Sequence of chain 4.OA:
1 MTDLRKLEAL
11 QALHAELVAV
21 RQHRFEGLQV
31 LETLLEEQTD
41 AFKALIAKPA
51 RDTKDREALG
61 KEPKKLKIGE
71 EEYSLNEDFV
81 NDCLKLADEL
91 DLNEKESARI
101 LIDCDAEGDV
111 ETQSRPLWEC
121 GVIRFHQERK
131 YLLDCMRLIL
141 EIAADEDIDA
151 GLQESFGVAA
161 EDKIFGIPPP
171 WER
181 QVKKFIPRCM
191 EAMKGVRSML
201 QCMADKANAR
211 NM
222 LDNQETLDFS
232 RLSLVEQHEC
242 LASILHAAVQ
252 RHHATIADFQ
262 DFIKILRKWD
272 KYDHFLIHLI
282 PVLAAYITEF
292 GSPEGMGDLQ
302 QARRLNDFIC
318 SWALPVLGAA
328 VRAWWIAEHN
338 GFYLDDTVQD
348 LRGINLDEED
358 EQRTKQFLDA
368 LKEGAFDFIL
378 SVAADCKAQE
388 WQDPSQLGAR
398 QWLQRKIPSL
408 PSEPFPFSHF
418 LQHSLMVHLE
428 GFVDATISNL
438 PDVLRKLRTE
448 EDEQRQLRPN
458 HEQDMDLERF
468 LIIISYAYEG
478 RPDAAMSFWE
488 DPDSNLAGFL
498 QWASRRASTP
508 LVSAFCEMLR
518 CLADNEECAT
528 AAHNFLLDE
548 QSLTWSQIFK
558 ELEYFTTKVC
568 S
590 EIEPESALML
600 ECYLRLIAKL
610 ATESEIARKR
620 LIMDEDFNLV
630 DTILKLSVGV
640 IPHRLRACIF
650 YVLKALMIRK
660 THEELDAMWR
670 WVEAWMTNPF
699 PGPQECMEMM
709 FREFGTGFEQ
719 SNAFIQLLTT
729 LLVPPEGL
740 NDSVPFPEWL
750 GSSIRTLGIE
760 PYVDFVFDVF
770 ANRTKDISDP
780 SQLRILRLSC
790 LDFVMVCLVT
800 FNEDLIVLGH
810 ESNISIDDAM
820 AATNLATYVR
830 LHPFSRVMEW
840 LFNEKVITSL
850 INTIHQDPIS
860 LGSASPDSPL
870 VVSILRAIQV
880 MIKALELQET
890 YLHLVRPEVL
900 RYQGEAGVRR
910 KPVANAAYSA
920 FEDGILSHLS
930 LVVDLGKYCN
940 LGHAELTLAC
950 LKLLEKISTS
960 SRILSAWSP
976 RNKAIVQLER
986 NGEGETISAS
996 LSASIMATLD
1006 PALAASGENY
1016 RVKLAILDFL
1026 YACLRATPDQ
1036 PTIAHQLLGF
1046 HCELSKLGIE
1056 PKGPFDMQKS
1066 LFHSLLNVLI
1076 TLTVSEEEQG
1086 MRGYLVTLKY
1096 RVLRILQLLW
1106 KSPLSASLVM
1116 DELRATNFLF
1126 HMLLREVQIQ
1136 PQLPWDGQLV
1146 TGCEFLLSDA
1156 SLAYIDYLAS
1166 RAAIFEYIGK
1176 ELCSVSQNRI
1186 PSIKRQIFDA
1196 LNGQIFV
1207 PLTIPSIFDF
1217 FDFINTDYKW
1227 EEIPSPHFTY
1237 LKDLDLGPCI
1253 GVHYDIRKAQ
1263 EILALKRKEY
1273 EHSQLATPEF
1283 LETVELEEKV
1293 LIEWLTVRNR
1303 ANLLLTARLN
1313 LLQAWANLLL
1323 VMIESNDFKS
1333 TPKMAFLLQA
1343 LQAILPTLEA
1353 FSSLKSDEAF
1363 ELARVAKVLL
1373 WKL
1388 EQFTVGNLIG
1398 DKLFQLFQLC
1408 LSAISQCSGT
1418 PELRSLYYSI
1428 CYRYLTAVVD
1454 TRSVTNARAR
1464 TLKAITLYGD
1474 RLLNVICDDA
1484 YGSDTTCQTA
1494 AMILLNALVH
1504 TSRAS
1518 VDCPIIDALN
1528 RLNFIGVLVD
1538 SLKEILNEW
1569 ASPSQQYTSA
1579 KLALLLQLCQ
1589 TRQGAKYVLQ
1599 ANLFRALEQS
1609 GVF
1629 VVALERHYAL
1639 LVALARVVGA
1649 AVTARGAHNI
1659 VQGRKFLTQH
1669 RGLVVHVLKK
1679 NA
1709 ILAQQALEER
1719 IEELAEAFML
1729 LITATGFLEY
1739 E

Binding-site contacts:
Ligand atom CD2 contacts residue ARG442 of chain 4.OA at 3.5 Å.
Ligand atom CE2 contacts residue PRO438 of chain 4.OA at 3.7 Å (hydrophobic).
Ligand atom CG contacts residue GLY495 of chain 4.OA at 4.4 Å.
Ligand atom O contacts residue ASN492 of chain 4.OA at 4.2 Å.
Ligand atom CE1 contacts residue PHE496 of chain 4.OA at 3.6 Å (hydrophobic).
Ligand atom CG contacts residue ASN492 of chain 4.OA at 4.3 Å.
Ligand atom C contacts residue ASN492 of chain 4.OA at 4.0 Å.
Ligand atom CE2 contacts residue ARG442 of chain 4.OA at 3.6 Å.
Ligand atom CB contacts residue PHE496 of chain 4.OA at 3.9 Å (hydrophobic).
Ligand atom CB contacts residue GLY495 of chain 4.OA at 3.9 Å.
Ligand atom CD1 contacts residue PHE496 of chain 4.OA at 3.7 Å (hydrophobic).
Ligand atom CD2 contacts residue PRO438 of chain 4.OA at 4.4 Å (hydrophobic).
Ligand atom C contacts residue ARG442 of chain 4.OA at 4.4 Å.
Ligand atom CD1 contacts residue PRO438 of chain 4.OA at 4.4 Å (hydrophobic).
Ligand atom N contacts residue SER491 of chain 4.OA at 4.1 Å.
Ligand atom CE1 contacts residue ILE434 of chain 4.OA at 3.9 Å (hydrophobic).
Ligand atom CA contacts residue ASN492 of chain 4.OA at 3.3 Å.
Ligand atom CZ contacts residue PRO438 of chain 4.OA at 3.4 Å (hydrophobic).
Ligand atom O contacts residue ARG442 of chain 4.OA at 4.3 Å.
Ligand atom N contacts residue ARG442 of chain 4.OA at 4.2 Å.
Ligand atom CD1 contacts residue ASN492 of chain 4.OA at 3.9 Å.
Ligand atom CB contacts residue ASN492 of chain 4.OA at 3.8 Å.
Ligand atom CA contacts residue ARG442 of chain 4.OA at 3.6 Å.
Ligand atom O contacts residue PRO438 of chain 4.OA at 4.0 Å.
Ligand atom CE1 contacts residue PRO438 of chain 4.OA at 3.8 Å (hydrophobic).
Ligand atom CG contacts residue PHE496 of chain 4.OA at 4.0 Å (hydrophobic).
Ligand atom CD1 contacts residue ILE434 of chain 4.OA at 4.1 Å (hydrophobic).
Ligand atom CZ contacts residue PHE496 of chain 4.OA at 3.9 Å (hydrophobic).
Ligand atom N contacts residue ASN492 of chain 4.OA at 3.3 Å (h-bond).

This small molecule binds to this protein.
Small molecule (SMILES): N[C@@H](Cc1ccccc1)C(=O)NCC=O